Sequence of chain 4.E:
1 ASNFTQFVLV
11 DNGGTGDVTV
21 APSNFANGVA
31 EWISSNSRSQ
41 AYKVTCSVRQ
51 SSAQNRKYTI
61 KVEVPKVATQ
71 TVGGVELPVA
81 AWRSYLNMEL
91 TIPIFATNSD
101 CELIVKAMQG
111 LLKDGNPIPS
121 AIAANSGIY

This protein binds this small molecule.
Small molecule (SMILES): Nc1ccn([C@@H]2O[C@H](CO[P](=O)(O)O[C@H]3[C@@H](O)[C@H](n4ccc(N)nc4=O)O[C@@H]3CO[P](=O)(O)O[C@H]3[C@@H](O)[C@H](n4cnc5c(N)ncnc54)O[C@@H]3CO[P](=O)(O)O[C@H]3[C@@H](O)[C@H](n4ccc(N)nc4=O)O[C@@H]3CO[P](=O)(O)O[C@H]3[C@@H](O)[C@H](n4ccc(=O)[nH]c4=O)O[C@@H]3CO[P](=O)(O)O[C@H]3[C@@H](O)[C@H](n4cnc5c(N)ncnc54)O[C@@H]3CO[P](=O)(O)O[C@H]3[C@@H](O)[C@H](n4cnc5c(=O)nc(N)[nH]c54)O[C@@H]3CO[P](=O)(O)O[C@H]3[C@@H](O)[C@H](n4cnc5c(=O)nc(N)[nH]c54)O[C@@H]3CO)[C@@H](O)[C@H]2O)c(=O)n1

Sequence of chain 50.E:
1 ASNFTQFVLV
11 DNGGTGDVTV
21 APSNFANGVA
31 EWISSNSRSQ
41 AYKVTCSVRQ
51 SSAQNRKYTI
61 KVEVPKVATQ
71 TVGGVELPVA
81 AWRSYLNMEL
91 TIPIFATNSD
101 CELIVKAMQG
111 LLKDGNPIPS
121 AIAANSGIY

Binding-site contacts:
Ligand atom P contacts residue SER51 of chain 4.E at 3.5 Å.
Ligand atom N6 contacts residue CYS46 of chain 50.E at 3.3 Å (h-bond).
Ligand atom C3' contacts residue TYR85 of chain 50.E at 3.4 Å (hydrophobic).
Ligand atom N6 contacts residue THR59 of chain 50.E at 2.8 Å (h-bond).
Ligand atom OP1 contacts residue SER51 of chain 4.E at 3.5 Å.
Ligand atom OP1 contacts residue ASN55 of chain 4.E at 2.8 Å (h-bond).
Ligand atom O2' contacts residue TYR85 of chain 50.E at 3.4 Å.
Ligand atom N1 contacts residue TYR85 of chain 50.E at 3.5 Å.
Ligand atom C6 contacts residue THR45 of chain 50.E at 3.3 Å.
Ligand atom C2 contacts residue SER47 of chain 50.E at 3.2 Å.
Ligand atom C2' contacts residue GLU63 of chain 50.E at 3.5 Å.
Ligand atom O2' contacts residue GLU63 of chain 50.E at 3.2 Å (salt-bridge).
Ligand atom N3 contacts residue TYR85 of chain 50.E at 3.5 Å.
Ligand atom N7 contacts residue LYS61 of chain 50.E at 3.3 Å.
Ligand atom P contacts residue ARG49 of chain 4.E at 3.0 Å.
Ligand atom OP1 contacts residue SER51 of chain 4.E at 2.9 Å (h-bond).
Ligand atom N7 contacts residue THR45 of chain 50.E at 2.6 Å (h-bond).
Ligand atom N1 contacts residue SER47 of chain 50.E at 2.9 Å (h-bond).
Ligand atom OP2 contacts residue ASN55 of chain 4.E at 3.4 Å (h-bond).
Ligand atom O3' contacts residue ARG49 of chain 4.E at 3.4 Å (salt-bridge).
Ligand atom OP1 contacts residue ARG49 of chain 4.E at 2.5 Å (salt-bridge).
Ligand atom O2 contacts residue ASN87 of chain 50.E at 3.3 Å (h-bond).
Ligand atom C5 contacts residue THR45 of chain 50.E at 3.2 Å.
Ligand atom OP2 contacts residue ARG49 of chain 4.E at 2.3 Å (salt-bridge).
Ligand atom OP2 contacts residue LYS57 of chain 4.E at 2.6 Å (salt-bridge).
Ligand atom N6 contacts residue THR45 of chain 50.E at 2.7 Å (h-bond).
Ligand atom OP2 contacts residue SER51 of chain 4.E at 3.4 Å (h-bond).
Ligand atom C8 contacts residue LYS61 of chain 50.E at 3.4 Å.
Ligand atom OP2 contacts residue TYR85 of chain 50.E at 2.6 Å (h-bond).
Ligand atom O3' contacts residue SER51 of chain 4.E at 3.3 Å (h-bond).
Ligand atom OP2 contacts residue LYS43 of chain 50.E at 2.7 Å (salt-bridge).
Ligand atom C4 contacts residue TYR85 of chain 50.E at 3.5 Å (hydrophobic).
Ligand atom N9 contacts residue LYS61 of chain 50.E at 3.3 Å (salt-bridge).
Ligand atom C5' contacts residue TYR85 of chain 50.E at 2.9 Å (hydrophobic).
Ligand atom C2' contacts residue TYR85 of chain 50.E at 3.4 Å (hydrophobic).
Ligand atom C5' contacts residue ARG49 of chain 4.E at 3.5 Å.
Ligand atom C5' contacts residue SER51 of chain 4.E at 3.3 Å.
Ligand atom OP1 contacts residue SER52 of chain 4.E at 3.2 Å.
Ligand atom C4' contacts residue TYR85 of chain 50.E at 3.2 Å (hydrophobic).
Ligand atom O4' contacts residue LYS61 of chain 50.E at 2.8 Å (salt-bridge).